The protein below binds the small molecule below.
Small molecule (SMILES): C[C@@H](CO)CCNc1ncnc2nc[nH]c12

Binding-site contacts:
Ligand atom OAB contacts residue ILE141 of chain 1.B at 3.8 Å.
Ligand atom CAP contacts residue GLY195 of chain 1.B at 3.5 Å.
Ligand atom C5 contacts residue ASP137 of chain 1.B at 3.8 Å.
Ligand atom CAF contacts residue MET131 of chain 1.B at 4.1 Å (hydrophobic).
Ligand atom N3 contacts residue ALA197 of chain 1.B at 3.9 Å.
Ligand atom C6 contacts residue VAL167 of chain 1.B at 3.8 Å (hydrophobic).
Ligand atom CAA contacts residue GLY195 of chain 1.B at 4.0 Å.
Ligand atom C2 contacts residue LEU126 of chain 1.B at 3.8 Å (hydrophobic).
Ligand atom N7 contacts residue ASP137 of chain 1.B at 2.6 Å (salt-bridge).
Ligand atom C8 contacts residue ASP137 of chain 1.B at 3.4 Å.
Ligand atom CAG contacts residue MET131 of chain 1.B at 3.9 Å (hydrophobic).
Ligand atom N7 contacts residue PHE156 of chain 1.B at 3.9 Å.
Ligand atom N7 contacts residue MET131 of chain 1.B at 4.0 Å.
Ligand atom CAA contacts residue ALA77 of chain 1.B at 3.6 Å (hydrophobic).
Ligand atom CAF contacts residue GLY196 of chain 1.B at 4.2 Å.
Ligand atom C6 contacts residue MET131 of chain 1.B at 4.0 Å (hydrophobic).
Ligand atom N9 contacts residue LEU158 of chain 1.B at 3.6 Å.
Ligand atom C2 contacts residue ALA197 of chain 1.B at 3.5 Å (hydrophobic).
Ligand atom N9 contacts residue LEU159 of chain 1.B at 3.0 Å (h-bond).
Ligand atom CAG contacts residue VAL167 of chain 1.B at 4.0 Å (hydrophobic).
Ligand atom C4 contacts residue LEU159 of chain 1.B at 4.0 Å (hydrophobic).
Ligand atom CAE contacts residue TYR193 of chain 1.B at 4.0 Å (hydrophobic).
Ligand atom CAE contacts residue GLY195 of chain 1.B at 4.2 Å.
Ligand atom N1 contacts residue ALA197 of chain 1.B at 3.9 Å.
Ligand atom N6 contacts residue MET131 of chain 1.B at 3.5 Å.
Ligand atom C5 contacts residue VAL167 of chain 1.B at 3.7 Å (hydrophobic).
Ligand atom C8 contacts residue PHE156 of chain 1.B at 3.7 Å (hydrophobic).
Ligand atom C5 contacts residue MET131 of chain 1.B at 4.1 Å (hydrophobic).
Ligand atom N7 contacts residue VAL167 of chain 1.B at 3.8 Å.
Ligand atom OAB contacts residue TYR193 of chain 1.B at 4.0 Å.
Ligand atom CAG contacts residue ASP137 of chain 1.B at 3.4 Å.
Ligand atom CAF contacts residue ASP137 of chain 1.B at 3.8 Å.
Ligand atom OAB contacts residue THR169 of chain 1.B at 3.1 Å (h-bond).
Ligand atom N6 contacts residue ASP137 of chain 1.B at 3.0 Å (salt-bridge).
Ligand atom N1 contacts residue LEU126 of chain 1.B at 3.7 Å.
Ligand atom C4 contacts residue LEU158 of chain 1.B at 4.1 Å (hydrophobic).
Ligand atom C8 contacts residue LEU159 of chain 1.B at 3.8 Å (hydrophobic).
Ligand atom N6 contacts residue VAL167 of chain 1.B at 3.7 Å.
Ligand atom CAF contacts residue VAL167 of chain 1.B at 3.8 Å (hydrophobic).
Ligand atom C6 contacts residue ASP137 of chain 1.B at 3.9 Å.

Sequence of chain 1.B:
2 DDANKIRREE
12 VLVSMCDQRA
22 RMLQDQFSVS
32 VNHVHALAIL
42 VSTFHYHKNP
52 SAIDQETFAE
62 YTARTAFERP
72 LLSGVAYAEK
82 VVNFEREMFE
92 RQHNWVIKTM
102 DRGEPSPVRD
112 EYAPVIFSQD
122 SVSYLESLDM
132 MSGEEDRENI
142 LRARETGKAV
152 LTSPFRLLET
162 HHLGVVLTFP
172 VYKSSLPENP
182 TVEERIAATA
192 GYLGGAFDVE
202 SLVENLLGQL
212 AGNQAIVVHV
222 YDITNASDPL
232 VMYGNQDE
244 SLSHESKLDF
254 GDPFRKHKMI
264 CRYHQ